Binding-site contacts:
Ligand atom C5 contacts residue ASN349 of chain 1.D at 3.8 Å.
Ligand atom C2 contacts residue ASN349 of chain 1.D at 2.5 Å.
Ligand atom O5 contacts residue ASN349 of chain 1.D at 2.5 Å (h-bond).
Ligand atom C1 contacts residue ASN349 of chain 1.D at 1.5 Å.
Ligand atom C3 contacts residue ASN349 of chain 1.D at 3.9 Å.
Ligand atom C8 contacts residue ASN349 of chain 1.D at 4.1 Å.
Ligand atom N2 contacts residue ASN349 of chain 1.D at 2.8 Å (h-bond).
Ligand atom C4 contacts residue ASN349 of chain 1.D at 4.4 Å.
Ligand atom C8 contacts residue PHE347 of chain 1.D at 4.5 Å (hydrophobic).
Ligand atom C7 contacts residue ASN349 of chain 1.D at 3.8 Å.

The small molecule below binds the protein below.
Small molecule (SMILES): CC(=O)N[C@@H]1[C@@H](O)[C@H](O)[C@@H](CO)O[C@H]1O

Sequence of chain 1.D:
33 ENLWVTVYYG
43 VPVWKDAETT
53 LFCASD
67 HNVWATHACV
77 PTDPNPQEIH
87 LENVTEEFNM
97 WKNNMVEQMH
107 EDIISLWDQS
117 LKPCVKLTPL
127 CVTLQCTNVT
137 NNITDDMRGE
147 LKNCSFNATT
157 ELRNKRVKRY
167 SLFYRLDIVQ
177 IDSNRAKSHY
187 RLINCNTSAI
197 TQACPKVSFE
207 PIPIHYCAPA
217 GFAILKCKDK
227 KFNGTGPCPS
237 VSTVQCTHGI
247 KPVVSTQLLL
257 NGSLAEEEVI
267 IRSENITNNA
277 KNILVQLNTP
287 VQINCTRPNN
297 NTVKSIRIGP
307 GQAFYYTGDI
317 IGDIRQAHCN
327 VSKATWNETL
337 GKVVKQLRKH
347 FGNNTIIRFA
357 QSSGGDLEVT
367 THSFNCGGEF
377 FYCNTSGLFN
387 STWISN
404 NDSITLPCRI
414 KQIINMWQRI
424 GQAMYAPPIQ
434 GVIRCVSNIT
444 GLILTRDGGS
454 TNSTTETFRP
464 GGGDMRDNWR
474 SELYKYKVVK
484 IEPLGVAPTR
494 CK